Sequence of chain 1.B:
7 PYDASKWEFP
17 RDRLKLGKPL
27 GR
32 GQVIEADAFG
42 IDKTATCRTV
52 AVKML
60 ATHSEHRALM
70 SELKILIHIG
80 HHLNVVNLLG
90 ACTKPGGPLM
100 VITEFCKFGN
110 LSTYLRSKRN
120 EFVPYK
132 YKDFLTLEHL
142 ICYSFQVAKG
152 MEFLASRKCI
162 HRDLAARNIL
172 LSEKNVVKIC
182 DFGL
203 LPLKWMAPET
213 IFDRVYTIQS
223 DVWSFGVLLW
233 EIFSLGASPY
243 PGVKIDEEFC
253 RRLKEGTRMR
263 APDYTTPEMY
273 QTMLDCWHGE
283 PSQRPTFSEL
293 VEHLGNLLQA

The small molecule below binds the protein below.
Small molecule (SMILES): COc1cc2nccc(Oc3ccc4c(C(=O)NC5CC5)cccc4c3)c2cc1OC

Binding-site contacts:
Ligand atom N21 contacts residue PHE104 of chain 1.B at 3.7 Å.
Ligand atom C19 contacts residue LEU171 of chain 1.B at 3.6 Å (hydrophobic).
Ligand atom C23 contacts residue ALA52 of chain 1.B at 3.5 Å (hydrophobic).
Ligand atom C18 contacts residue LEU171 of chain 1.B at 3.6 Å (hydrophobic).
Ligand atom C44 contacts residue PHE183 of chain 1.B at 3.7 Å (hydrophobic).
Ligand atom C29 contacts residue CYS105 of chain 1.B at 3.1 Å (hydrophobic).
Ligand atom C20 contacts residue LEU171 of chain 1.B at 3.7 Å (hydrophobic).
Ligand atom C23 contacts residue LEU171 of chain 1.B at 3.5 Å (hydrophobic).
Ligand atom C11 contacts residue THR102 of chain 1.B at 3.7 Å.
Ligand atom C10 contacts residue LYS54 of chain 1.B at 3.5 Å.
Ligand atom C22 contacts residue CYS105 of chain 1.B at 3.6 Å (hydrophobic).
Ligand atom N43 contacts residue GLU71 of chain 1.B at 3.2 Å (salt-bridge).
Ligand atom C18 contacts residue ALA52 of chain 1.B at 3.7 Å (hydrophobic).
Ligand atom C47 contacts residue PHE183 of chain 1.B at 3.3 Å (hydrophobic).
Ligand atom C44 contacts residue GLU71 of chain 1.B at 3.6 Å.
Ligand atom C42 contacts residue ASP182 of chain 1.B at 3.6 Å.
Ligand atom C27 contacts residue LEU26 of chain 1.B at 3.6 Å (hydrophobic).
Ligand atom C12 contacts residue GLU71 of chain 1.B at 3.5 Å.
Ligand atom C46 contacts residue LEU75 of chain 1.B at 3.6 Å (hydrophobic).
Ligand atom C12 contacts residue LEU75 of chain 1.B at 3.6 Å (hydrophobic).
Ligand atom N21 contacts residue CYS105 of chain 1.B at 2.9 Å (h-bond).
Ligand atom C44 contacts residue ASP182 of chain 1.B at 3.8 Å.
Ligand atom N21 contacts residue LEU171 of chain 1.B at 3.6 Å.
Ligand atom C46 contacts residue PHE183 of chain 1.B at 3.6 Å (hydrophobic).
Ligand atom C22 contacts residue LEU171 of chain 1.B at 3.5 Å (hydrophobic).
Ligand atom C47 contacts residue GLU71 of chain 1.B at 3.3 Å.
Ligand atom O17 contacts residue VAL34 of chain 1.B at 3.4 Å.
Ligand atom C34 contacts residue LYS106 of chain 1.B at 3.6 Å.
Ligand atom C34 contacts residue CYS105 of chain 1.B at 3.5 Å (hydrophobic).
Ligand atom C22 contacts residue GLU103 of chain 1.B at 3.0 Å.
Ligand atom O32 contacts residue LEU26 of chain 1.B at 3.2 Å.
Ligand atom C23 contacts residue THR102 of chain 1.B at 3.6 Å.
Ligand atom C10 contacts residue THR102 of chain 1.B at 3.7 Å.
Ligand atom C5 contacts residue ASP182 of chain 1.B at 3.6 Å.
Ligand atom C22 contacts residue ALA52 of chain 1.B at 3.7 Å (hydrophobic).
Ligand atom C5 contacts residue CYS181 of chain 1.B at 3.7 Å (hydrophobic).
Ligand atom O45 contacts residue CYS181 of chain 1.B at 3.5 Å.
Ligand atom C11 contacts residue VAL100 of chain 1.B at 3.6 Å (hydrophobic).
Ligand atom C47 contacts residue LEU185 of chain 1.B at 3.8 Å (hydrophobic).
Ligand atom O45 contacts residue ASP182 of chain 1.B at 2.7 Å (salt-bridge).